The protein below binds the small molecule below.
Small molecule (SMILES): C[C@@H](O)[C@@H](C)O

Sequence of chain 1.A:
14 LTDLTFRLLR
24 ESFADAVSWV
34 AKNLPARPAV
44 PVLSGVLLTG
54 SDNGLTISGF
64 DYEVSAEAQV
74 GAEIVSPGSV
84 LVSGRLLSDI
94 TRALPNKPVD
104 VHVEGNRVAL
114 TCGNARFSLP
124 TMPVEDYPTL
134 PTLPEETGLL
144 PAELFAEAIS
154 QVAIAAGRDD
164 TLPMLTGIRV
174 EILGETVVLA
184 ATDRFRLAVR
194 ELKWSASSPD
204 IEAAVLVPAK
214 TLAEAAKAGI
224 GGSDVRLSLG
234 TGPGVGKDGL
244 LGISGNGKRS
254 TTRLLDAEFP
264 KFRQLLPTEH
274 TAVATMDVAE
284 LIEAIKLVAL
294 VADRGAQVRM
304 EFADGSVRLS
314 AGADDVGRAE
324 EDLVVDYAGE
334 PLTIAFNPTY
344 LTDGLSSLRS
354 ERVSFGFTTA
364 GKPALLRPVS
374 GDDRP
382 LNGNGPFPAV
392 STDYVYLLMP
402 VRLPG

Binding-site contacts:
Ligand atom C4 contacts residue SER247 of chain 1.A at 4.0 Å.
Ligand atom C1 contacts residue VAL228 of chain 1.A at 3.8 Å (hydrophobic).
Ligand atom O5 contacts residue ALA218 of chain 1.A at 2.8 Å (h-bond).
Ligand atom O6 contacts residue LYS251 of chain 1.A at 3.9 Å.
Ligand atom C2 contacts residue ALA221 of chain 1.A at 4.1 Å (hydrophobic).
Ligand atom C4 contacts residue ASN249 of chain 1.A at 4.3 Å.
Ligand atom C4 contacts residue ILE246 of chain 1.A at 4.4 Å (hydrophobic).
Ligand atom C3 contacts residue GLY248 of chain 1.A at 4.2 Å.
Ligand atom C1 contacts residue ALA218 of chain 1.A at 4.0 Å (hydrophobic).
Ligand atom O6 contacts residue ASN249 of chain 1.A at 2.8 Å (h-bond).
Ligand atom O5 contacts residue GLY222 of chain 1.A at 4.2 Å.
Ligand atom C1 contacts residue ILE246 of chain 1.A at 4.4 Å (hydrophobic).
Ligand atom C4 contacts residue GLY248 of chain 1.A at 3.5 Å.
Ligand atom O5 contacts residue ALA221 of chain 1.A at 4.3 Å.
Ligand atom C2 contacts residue ALA218 of chain 1.A at 3.5 Å (hydrophobic).
Ligand atom C3 contacts residue LYS251 of chain 1.A at 4.1 Å.
Ligand atom O5 contacts residue ILE246 of chain 1.A at 4.2 Å.
Ligand atom C1 contacts residue ASN249 of chain 1.A at 3.9 Å.
Ligand atom C4 contacts residue LYS251 of chain 1.A at 3.4 Å.
Ligand atom O6 contacts residue GLY248 of chain 1.A at 3.5 Å (h-bond).
Ligand atom O6 contacts residue ALA221 of chain 1.A at 4.4 Å.
Ligand atom C2 contacts residue GLY222 of chain 1.A at 3.7 Å.
Ligand atom C3 contacts residue ASN249 of chain 1.A at 3.9 Å.
Ligand atom C1 contacts residue GLY222 of chain 1.A at 3.7 Å.
Ligand atom C2 contacts residue ASN249 of chain 1.A at 4.3 Å.